Sequence of chain 1.E:
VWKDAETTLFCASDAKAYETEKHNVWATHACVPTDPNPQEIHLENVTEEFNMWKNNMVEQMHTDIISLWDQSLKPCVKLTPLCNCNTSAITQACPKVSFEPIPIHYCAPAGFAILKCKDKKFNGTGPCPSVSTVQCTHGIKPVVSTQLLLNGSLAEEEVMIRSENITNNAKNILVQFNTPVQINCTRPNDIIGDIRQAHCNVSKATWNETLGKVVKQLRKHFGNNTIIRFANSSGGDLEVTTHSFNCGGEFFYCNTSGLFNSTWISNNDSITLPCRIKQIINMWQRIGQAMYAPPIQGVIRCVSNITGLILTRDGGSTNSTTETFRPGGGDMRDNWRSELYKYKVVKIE

Binding-site contacts:
Ligand atom O7 contacts residue ASN45 of chain 1.E at 3.1 Å (h-bond).
Ligand atom C5 contacts residue ASN45 of chain 1.E at 3.7 Å.
Ligand atom C4 contacts residue ASN45 of chain 1.E at 4.2 Å.
Ligand atom O5 contacts residue ASN45 of chain 1.E at 2.4 Å (h-bond).
Ligand atom C2 contacts residue ASN45 of chain 1.E at 2.5 Å.
Ligand atom N2 contacts residue ASN45 of chain 1.E at 2.9 Å (h-bond).
Ligand atom C3 contacts residue ASN45 of chain 1.E at 3.8 Å.
Ligand atom C7 contacts residue ASN45 of chain 1.E at 3.2 Å.
Ligand atom C1 contacts residue ASN45 of chain 1.E at 1.4 Å.
Ligand atom C8 contacts residue ASN45 of chain 1.E at 4.4 Å.

The protein below binds the small molecule below.
Small molecule (SMILES): CC(=O)N[C@@H]1[C@@H](O)[C@H](O)[C@@H](CO)O[C@H]1O